A small-molecule ligand and the protein it binds are described below.
Small molecule (SMILES): CCC[C@@H]1C[C@H]1COC(=O)N[C@@H](CC(C)C)C(=O)N[C@@H](C[C@@H]1CCNC1=O)[C@H](O)S(=O)(=O)O

Binding-site contacts:
Ligand atom C15 contacts residue IT31 of chain 1.C at 0.1 Å.
Ligand atom C16 contacts residue IT31 of chain 1.C at 0.0 Å.
Ligand atom N18 contacts residue IT31 of chain 1.C at 0.1 Å (h-bond).
Ligand atom C21 contacts residue GLU170 of chain 1.A at 3.2 Å.
Ligand atom C14 contacts residue IT31 of chain 1.C at 0.1 Å.
Ligand atom C24 contacts residue IT31 of chain 1.C at 0.0 Å.
Ligand atom C01 contacts residue CYS149 of chain 1.A at 1.8 Å (hydrophobic).
Ligand atom O28 contacts residue GLU170 of chain 1.A at 3.0 Å (salt-bridge).
Ligand atom O20 contacts residue IT31 of chain 1.C at 0.2 Å (h-bond).
Ligand atom C05 contacts residue IT31 of chain 1.C at 0.1 Å.
Ligand atom C21 contacts residue IT31 of chain 1.C at 0.1 Å.
Ligand atom N07 contacts residue IT31 of chain 1.C at 0.1 Å (h-bond).
Ligand atom C06 contacts residue IT31 of chain 1.C at 0.1 Å.
Ligand atom C08 contacts residue IT31 of chain 1.C at 0.1 Å.
Ligand atom O10 contacts residue IT31 of chain 1.C at 0.1 Å (h-bond).
Ligand atom C27 contacts residue IT31 of chain 1.C at 0.0 Å.
Ligand atom C22 contacts residue IT31 of chain 1.C at 0.0 Å.
Ligand atom C13 contacts residue IT31 of chain 1.C at 0.1 Å.
Ligand atom O02 contacts residue IT31 of chain 1.C at 1.3 Å.
Ligand atom O29 contacts residue IT31 of chain 1.C at 0.4 Å (h-bond).
Ligand atom N07 contacts residue GLU170 of chain 1.A at 3.0 Å (salt-bridge).
Ligand atom C17 contacts residue IT31 of chain 1.C at 0.1 Å.
Ligand atom N11 contacts residue HIS168 of chain 1.A at 3.0 Å (h-bond).
Ligand atom O02 contacts residue HIS45 of chain 1.A at 2.9 Å (h-bond).
Ligand atom C03 contacts residue CYS149 of chain 1.A at 2.7 Å (hydrophobic).
Ligand atom C23 contacts residue IT31 of chain 1.C at 0.0 Å.
Ligand atom C26 contacts residue IT31 of chain 1.C at 0.0 Å.
Ligand atom C01 contacts residue IT31 of chain 1.C at 0.1 Å.
Ligand atom N18 contacts residue GLN193 of chain 1.A at 2.8 Å (h-bond).
Ligand atom O28 contacts residue IT31 of chain 1.C at 0.1 Å (h-bond).
Ligand atom O10 contacts residue HIS167 of chain 1.A at 2.8 Å (h-bond).
Ligand atom C03 contacts residue IT31 of chain 1.C at 0.1 Å.
Ligand atom N11 contacts residue IT31 of chain 1.C at 0.1 Å (h-bond).
Ligand atom C19 contacts residue IT31 of chain 1.C at 0.0 Å.
Ligand atom C04 contacts residue IT31 of chain 1.C at 0.1 Å.
Ligand atom N11 contacts residue CYS149 of chain 1.A at 3.0 Å (h-bond).
Ligand atom C09 contacts residue IT31 of chain 1.C at 0.1 Å.
Ligand atom C25 contacts residue IT31 of chain 1.C at 0.0 Å.
Ligand atom C12 contacts residue IT31 of chain 1.C at 0.2 Å.
Ligand atom O02 contacts residue CYS149 of chain 1.A at 2.6 Å (h-bond).

Sequence of chain 1.A:
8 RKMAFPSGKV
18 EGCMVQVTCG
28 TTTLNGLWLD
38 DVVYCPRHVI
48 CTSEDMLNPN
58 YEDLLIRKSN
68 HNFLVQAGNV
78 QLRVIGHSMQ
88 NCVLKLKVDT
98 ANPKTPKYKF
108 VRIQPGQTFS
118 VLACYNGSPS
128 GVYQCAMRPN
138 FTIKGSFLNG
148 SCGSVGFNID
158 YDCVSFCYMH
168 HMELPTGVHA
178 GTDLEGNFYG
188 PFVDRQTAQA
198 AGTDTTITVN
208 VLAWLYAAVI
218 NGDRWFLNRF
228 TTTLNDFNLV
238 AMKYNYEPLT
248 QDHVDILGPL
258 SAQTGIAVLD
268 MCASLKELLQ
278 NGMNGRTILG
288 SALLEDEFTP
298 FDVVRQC